Sequence of chain 2.A:
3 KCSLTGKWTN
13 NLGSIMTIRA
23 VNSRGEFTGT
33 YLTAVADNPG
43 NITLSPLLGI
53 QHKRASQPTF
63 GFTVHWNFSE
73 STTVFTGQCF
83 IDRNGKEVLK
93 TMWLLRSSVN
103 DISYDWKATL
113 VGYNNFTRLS

Binding-site contacts:
Ligand atom C23 contacts residue ASP39 of chain 2.A at 3.8 Å.
Ligand atom C23 contacts residue LEU112 of chain 2.A at 3.8 Å (hydrophobic).
Ligand atom N1 contacts residue LEU14 of chain 2.A at 3.7 Å.
Ligand atom N2 contacts residue VAL37 of chain 2.A at 3.7 Å.
Ligand atom C10 contacts residue SER73 of chain 2.A at 3.7 Å.
Ligand atom C4 contacts residue TRP108 of chain 1.B at 3.8 Å (hydrophobic).
Ligand atom O3 contacts residue ASN12 of chain 2.A at 3.0 Å (h-bond).
Ligand atom C6 contacts residue TRP95 of chain 2.A at 3.3 Å (hydrophobic).
Ligand atom C5 contacts residue TRP95 of chain 2.A at 3.8 Å (hydrophobic).
Ligand atom O3 contacts residue TYR33 of chain 2.A at 2.7 Å (h-bond).
Ligand atom C1 contacts residue SER73 of chain 2.A at 3.7 Å.
Ligand atom S1 contacts residue THR75 of chain 2.A at 3.4 Å (h-bond).
Ligand atom C18 contacts residue SER73 of chain 2.A at 3.8 Å.
Ligand atom C9 contacts residue TRP68 of chain 2.A at 3.6 Å (hydrophobic).
Ligand atom C20 contacts residue SER99 of chain 2.A at 3.4 Å.
Ligand atom C7 contacts residue VAL37 of chain 2.A at 3.5 Å (hydrophobic).
Ligand atom C3 contacts residue ASN116 of chain 2.A at 3.8 Å.
Ligand atom C8 contacts residue TRP68 of chain 2.A at 3.7 Å (hydrophobic).
Ligand atom O2 contacts residue ALA38 of chain 2.A at 3.2 Å.
Ligand atom C5 contacts residue ASN116 of chain 2.A at 3.8 Å.
Ligand atom C3 contacts residue TYR33 of chain 2.A at 3.5 Å (hydrophobic).
Ligand atom C7 contacts residue THR35 of chain 2.A at 3.4 Å.
Ligand atom C24 contacts residue LEU97 of chain 2.A at 3.6 Å (hydrophobic).
Ligand atom C3 contacts residue SER16 of chain 2.A at 3.6 Å.
Ligand atom C21 contacts residue SER99 of chain 2.A at 2.9 Å.
Ligand atom N1 contacts residue ASN116 of chain 2.A at 2.8 Å (h-bond).
Ligand atom C10 contacts residue TRP68 of chain 2.A at 3.8 Å (hydrophobic).
Ligand atom N2 contacts residue THR35 of chain 2.A at 2.9 Å (h-bond).
Ligand atom C8 contacts residue LEU97 of chain 2.A at 3.6 Å (hydrophobic).
Ligand atom S1 contacts residue TRP68 of chain 2.A at 3.6 Å.
Ligand atom C2 contacts residue TRP108 of chain 1.B at 3.7 Å (hydrophobic).
Ligand atom C4 contacts residue VAL37 of chain 2.A at 3.8 Å (hydrophobic).
Ligand atom O27 contacts residue LEU112 of chain 2.A at 3.7 Å.
Ligand atom C22 contacts residue SER99 of chain 2.A at 3.8 Å.
Ligand atom C7 contacts residue TRP68 of chain 2.A at 3.8 Å (hydrophobic).
Ligand atom N17 contacts residue SER73 of chain 2.A at 3.0 Å (h-bond).
Ligand atom N17 contacts residue LEU97 of chain 2.A at 3.8 Å.
Ligand atom C24 contacts residue TRP108 of chain 1.B at 3.8 Å (hydrophobic).
Ligand atom O3 contacts residue SER16 of chain 2.A at 2.7 Å (h-bond).
Ligand atom O2 contacts residue ASP39 of chain 2.A at 2.9 Å (salt-bridge).

A small-molecule ligand and the protein it binds are described below.
Small molecule (SMILES): O=C(CCCC[C@@H]1SC[C@@H]2NC(=O)N[C@@H]21)Nc1ccc([N+](=O)[O-])cc1

Sequence of chain 1.B:
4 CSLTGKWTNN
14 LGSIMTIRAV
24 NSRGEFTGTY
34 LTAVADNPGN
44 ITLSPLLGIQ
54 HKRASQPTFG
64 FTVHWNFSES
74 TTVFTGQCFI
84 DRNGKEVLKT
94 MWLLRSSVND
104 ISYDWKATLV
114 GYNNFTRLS